Binding-site contacts:
Ligand atom C11 contacts residue TRP96 of chain 1.A at 3.7 Å (hydrophobic).
Ligand atom C4 contacts residue ASP69 of chain 1.A at 3.7 Å.
Ligand atom N08 contacts residue ARG74 of chain 1.A at 3.2 Å (salt-bridge).
Ligand atom N08 contacts residue ASP69 of chain 1.A at 2.9 Å (salt-bridge).
Ligand atom O9 contacts residue ALA164 of chain 1.A at 3.5 Å.
Ligand atom C11 contacts residue ILE140 of chain 1.A at 3.8 Å (hydrophobic).
Ligand atom O23 contacts residue GOL1 of chain 1.F at 3.1 Å (h-bond).
Ligand atom N09 contacts residue TRP96 of chain 1.A at 3.4 Å (h-bond).
Ligand atom C9 contacts residue GLU194 of chain 1.A at 3.2 Å.
Ligand atom O9 contacts residue ARG142 of chain 1.A at 3.2 Å (salt-bridge).
Ligand atom C3 contacts residue GLU37 of chain 1.A at 3.8 Å.
Ligand atom N08 contacts residue TRP96 of chain 1.A at 2.8 Å (h-bond).
Ligand atom O10 contacts residue ASP69 of chain 1.A at 3.8 Å.
Ligand atom C2 contacts residue TYR324 of chain 1.A at 3.0 Å (hydrophobic).
Ligand atom C8 contacts residue GLU194 of chain 1.A at 3.6 Å.
Ligand atom C07 contacts residue GLU37 of chain 1.A at 3.7 Å.
Ligand atom C3 contacts residue TYR324 of chain 1.A at 3.6 Å (hydrophobic).
Ligand atom S02 contacts residue ARG289 of chain 1.A at 3.8 Å.
Ligand atom N06 contacts residue ASP69 of chain 1.A at 3.0 Å (salt-bridge).
Ligand atom O24 contacts residue ARG210 of chain 1.A at 3.2 Å (salt-bridge).
Ligand atom N08 contacts residue GLU37 of chain 1.A at 3.8 Å.
Ligand atom S02 contacts residue TYR324 of chain 1.A at 3.7 Å.
Ligand atom O01 contacts residue ARG289 of chain 1.A at 2.9 Å (salt-bridge).
Ligand atom N06 contacts residue GLU37 of chain 1.A at 3.5 Å (salt-bridge).
Ligand atom C3 contacts residue ASP69 of chain 1.A at 3.4 Å.
Ligand atom O10 contacts residue ARG70 of chain 1.A at 2.9 Å (salt-bridge).
Ligand atom O24 contacts residue HIS265 of chain 1.A at 3.4 Å.
Ligand atom C9 contacts residue ASN212 of chain 1.A at 3.8 Å.
Ligand atom O01 contacts residue TYR324 of chain 1.A at 3.7 Å.
Ligand atom C8 contacts residue ARG210 of chain 1.A at 3.7 Å.
Ligand atom C07 contacts residue TRP96 of chain 1.A at 3.5 Å (hydrophobic).
Ligand atom C11 contacts residue ARG142 of chain 1.A at 3.7 Å.
Ligand atom O8 contacts residue ARG210 of chain 1.A at 3.5 Å (salt-bridge).
Ligand atom O8 contacts residue GLU194 of chain 1.A at 2.6 Å (salt-bridge).
Ligand atom O01 contacts residue ARG36 of chain 1.A at 3.1 Å (salt-bridge).
Ligand atom C9 contacts residue ALA164 of chain 1.A at 3.5 Å (hydrophobic).
Ligand atom N09 contacts residue GLU145 of chain 1.A at 3.2 Å (salt-bridge).
Ligand atom O9 contacts residue GLU194 of chain 1.A at 2.4 Å (salt-bridge).
Ligand atom O24 contacts residue ARG289 of chain 1.A at 2.8 Å (salt-bridge).
Ligand atom O24 contacts residue TYR324 of chain 1.A at 3.8 Å.

Sequence of chain 1.A:
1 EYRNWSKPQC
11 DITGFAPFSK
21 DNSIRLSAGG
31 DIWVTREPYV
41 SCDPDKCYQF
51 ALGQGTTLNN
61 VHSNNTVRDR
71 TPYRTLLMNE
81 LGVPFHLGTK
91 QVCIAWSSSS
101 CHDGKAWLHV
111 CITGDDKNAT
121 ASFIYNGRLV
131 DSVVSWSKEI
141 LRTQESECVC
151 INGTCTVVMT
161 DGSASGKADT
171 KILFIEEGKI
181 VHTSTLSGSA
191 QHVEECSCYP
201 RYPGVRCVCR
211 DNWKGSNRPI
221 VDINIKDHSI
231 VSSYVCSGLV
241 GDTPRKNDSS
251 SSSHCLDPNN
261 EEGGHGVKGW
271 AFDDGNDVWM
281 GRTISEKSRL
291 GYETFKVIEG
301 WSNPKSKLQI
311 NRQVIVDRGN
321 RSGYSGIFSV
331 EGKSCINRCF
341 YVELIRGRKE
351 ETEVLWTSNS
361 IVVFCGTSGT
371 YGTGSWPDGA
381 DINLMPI

The protein below binds the small molecule below.
Small molecule (SMILES): [H]/N=C(/N)N[C@H]1C[C@@H](S(=O)(=O)O)O[C@@H]([C@H](O)[C@H](O)CO)[C@@H]1NC(C)=O